Binding-site contacts:
Ligand atom O contacts residue ASN39 of chain 1.A at 3.1 Å (h-bond).
Ligand atom N contacts residue PRO28 of chain 1.B at 3.3 Å.
Ligand atom O contacts residue TYR32 of chain 1.B at 2.7 Å (h-bond).
Ligand atom CA contacts residue TYR37 of chain 1.A at 3.5 Å (hydrophobic).
Ligand atom OG1 contacts residue ASP102 of chain 1.B at 3.3 Å (salt-bridge).
Ligand atom NE2 contacts residue TYR32 of chain 1.B at 3.3 Å.
Ligand atom CG contacts residue ASP102 of chain 1.B at 3.5 Å.
Ligand atom N contacts residue ASP102 of chain 1.B at 3.1 Å (salt-bridge).
Ligand atom OG contacts residue TRP33 of chain 1.B at 3.4 Å.
Ligand atom OG contacts residue ILE101 of chain 1.B at 3.4 Å.
Ligand atom CB contacts residue ASP102 of chain 1.B at 3.2 Å.
Ligand atom OG1 contacts residue ARG51 of chain 1.A at 3.0 Å (salt-bridge).
Ligand atom C contacts residue TYR32 of chain 1.B at 3.5 Å (hydrophobic).
Ligand atom CA contacts residue OPE1 of chain 1.K at 3.0 Å.
Ligand atom C contacts residue TYR32 of chain 1.B at 3.5 Å (hydrophobic).
Ligand atom OE1 contacts residue PRO100 of chain 1.B at 2.9 Å (h-bond).
Ligand atom CB contacts residue TYR37 of chain 1.A at 3.5 Å (hydrophobic).
Ligand atom O contacts residue PRO28 of chain 1.B at 3.5 Å.
Ligand atom CB contacts residue TYR54 of chain 1.A at 3.4 Å (hydrophobic).
Ligand atom CA contacts residue ASN39 of chain 1.A at 3.4 Å.
Ligand atom OG contacts residue ARG51 of chain 1.A at 2.8 Å (salt-bridge).
Ligand atom CB contacts residue TYR31 of chain 1.A at 3.5 Å (hydrophobic).
Ligand atom CA contacts residue ASP102 of chain 1.B at 3.4 Å.
Ligand atom C contacts residue TYR37 of chain 1.A at 3.5 Å (hydrophobic).
Ligand atom OG1 contacts residue TYR54 of chain 1.A at 3.3 Å.
Ligand atom CA contacts residue TRP33 of chain 1.B at 3.5 Å (hydrophobic).
Ligand atom O contacts residue GLY96 of chain 1.A at 3.5 Å.
Ligand atom CD contacts residue TRP33 of chain 1.B at 3.5 Å (hydrophobic).
Ligand atom N contacts residue TYR32 of chain 1.B at 3.5 Å.
Ligand atom CB contacts residue OPE1 of chain 1.K at 3.5 Å.
Ligand atom CD contacts residue GLY96 of chain 1.A at 3.3 Å.
Ligand atom CG contacts residue TYR31 of chain 1.A at 3.2 Å (hydrophobic).
Ligand atom OG contacts residue ASP102 of chain 1.B at 2.6 Å (salt-bridge).
Ligand atom C contacts residue OPE1 of chain 1.K at 1.9 Å.
Ligand atom CB contacts residue ILE101 of chain 1.B at 3.5 Å (hydrophobic).
Ligand atom NE2 contacts residue TRP33 of chain 1.B at 2.7 Å (h-bond).
Ligand atom OE1 contacts residue TRP33 of chain 1.B at 3.1 Å (h-bond).
Ligand atom O contacts residue TYR37 of chain 1.A at 3.5 Å.
Ligand atom N contacts residue ASP102 of chain 1.B at 3.2 Å (salt-bridge).
Ligand atom O contacts residue OPE1 of chain 1.K at 2.5 Å (h-bond).

Sequence of chain 1.B:
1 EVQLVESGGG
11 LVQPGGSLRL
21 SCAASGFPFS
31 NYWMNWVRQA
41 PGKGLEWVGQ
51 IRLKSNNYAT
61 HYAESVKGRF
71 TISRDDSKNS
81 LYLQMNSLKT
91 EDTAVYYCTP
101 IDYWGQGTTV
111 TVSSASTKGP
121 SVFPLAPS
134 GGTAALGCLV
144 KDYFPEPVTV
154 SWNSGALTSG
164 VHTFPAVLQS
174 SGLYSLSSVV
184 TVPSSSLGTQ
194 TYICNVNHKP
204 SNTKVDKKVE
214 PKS

This protein binds this small molecule.
Small molecule (SMILES): C[C@@H](O)[C@H](NC(=O)[C@H](CCC(N)=O)NC(=O)[C@H](CO)NC(=O)[C@@H](NC(=O)[C@@H](N)CC(=O)O)[C@@H](C)O)C(=O)N[C@@H](CO)C(=O)N[C@@H](CO)C(=O)N1CCC[C@H]1C(=O)N[C@H](C=O)CO

Sequence of chain 1.A:
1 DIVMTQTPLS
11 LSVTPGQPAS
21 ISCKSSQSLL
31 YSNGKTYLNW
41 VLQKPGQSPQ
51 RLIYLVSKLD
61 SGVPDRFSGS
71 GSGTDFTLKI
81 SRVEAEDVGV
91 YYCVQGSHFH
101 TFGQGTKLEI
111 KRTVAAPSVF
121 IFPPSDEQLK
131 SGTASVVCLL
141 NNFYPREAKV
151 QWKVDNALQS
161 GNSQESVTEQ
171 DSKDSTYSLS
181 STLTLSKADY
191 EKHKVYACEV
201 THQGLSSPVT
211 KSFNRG